Sequence of chain 1.A:
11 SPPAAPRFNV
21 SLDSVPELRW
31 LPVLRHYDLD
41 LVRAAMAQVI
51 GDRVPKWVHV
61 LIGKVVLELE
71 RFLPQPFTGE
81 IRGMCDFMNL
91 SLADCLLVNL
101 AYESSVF

This small molecule binds to this protein.
Small molecule (SMILES): CCS(=O)(=O)c1ccccc1C(=O)N1CCN(c2nc3ccc(F)cc3s2)C[C@@H]1C

Sequence of chain 1.B:
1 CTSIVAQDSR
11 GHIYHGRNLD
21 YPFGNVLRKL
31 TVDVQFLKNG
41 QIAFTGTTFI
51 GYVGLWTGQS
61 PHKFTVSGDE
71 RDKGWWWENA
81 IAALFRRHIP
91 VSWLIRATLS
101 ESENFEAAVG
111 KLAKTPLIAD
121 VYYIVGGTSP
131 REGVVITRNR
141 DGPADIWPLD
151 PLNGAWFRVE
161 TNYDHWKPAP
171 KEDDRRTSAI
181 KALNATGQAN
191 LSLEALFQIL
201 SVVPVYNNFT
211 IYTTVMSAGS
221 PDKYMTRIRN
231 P

Binding-site contacts:
Ligand atom C10 contacts residue TYR21 of chain 1.B at 3.9 Å (hydrophobic).
Ligand atom C27 contacts residue ALA45 of chain 1.A at 3.8 Å (hydrophobic).
Ligand atom C24 contacts residue LEU27 of chain 1.B at 3.7 Å (hydrophobic).
Ligand atom O05 contacts residue TYR21 of chain 1.B at 3.6 Å.
Ligand atom C01 contacts residue TRP56 of chain 1.B at 3.8 Å (hydrophobic).
Ligand atom C30 contacts residue ILE50 of chain 1.B at 3.3 Å (hydrophobic).
Ligand atom C26 contacts residue MET46 of chain 1.A at 3.9 Å (hydrophobic).
Ligand atom C09 contacts residue PHE107 of chain 1.A at 3.9 Å (hydrophobic).
Ligand atom C27 contacts residue VAL42 of chain 1.A at 3.8 Å (hydrophobic).
Ligand atom C27 contacts residue MET46 of chain 1.A at 3.5 Å (hydrophobic).
Ligand atom C29 contacts residue ILE50 of chain 1.B at 3.1 Å (hydrophobic).
Ligand atom C16 contacts residue TYR21 of chain 1.B at 3.7 Å (hydrophobic).
Ligand atom O05 contacts residue ASP20 of chain 1.B at 3.1 Å (salt-bridge).
Ligand atom O13 contacts residue TRP56 of chain 1.B at 2.9 Å (h-bond).
Ligand atom C10 contacts residue GLU70 of chain 1.B at 3.8 Å.
Ligand atom C29 contacts residue VAL42 of chain 1.A at 3.8 Å (hydrophobic).
Ligand atom F28 contacts residue MET46 of chain 1.A at 3.0 Å.
Ligand atom C11 contacts residue TYR21 of chain 1.B at 3.7 Å (hydrophobic).
Ligand atom F28 contacts residue ALA45 of chain 1.A at 3.1 Å.
Ligand atom C19 contacts residue TYR52 of chain 1.B at 3.5 Å (hydrophobic).
Ligand atom C18 contacts residue TYR52 of chain 1.B at 3.2 Å (hydrophobic).
Ligand atom S25 contacts residue LEU27 of chain 1.B at 3.8 Å.
Ligand atom C11 contacts residue GLU70 of chain 1.B at 3.7 Å.
Ligand atom F28 contacts residue LEU30 of chain 1.B at 3.6 Å.
Ligand atom C02 contacts residue TRP56 of chain 1.B at 3.7 Å (hydrophobic).
Ligand atom F28 contacts residue VAL42 of chain 1.A at 2.4 Å.
Ligand atom C24 contacts residue VAL98 of chain 1.A at 3.8 Å (hydrophobic).
Ligand atom C26 contacts residue LEU27 of chain 1.B at 3.8 Å (hydrophobic).
Ligand atom C01 contacts residue GLU70 of chain 1.B at 3.9 Å.
Ligand atom C29 contacts residue LEU30 of chain 1.B at 3.6 Å (hydrophobic).
Ligand atom C15 contacts residue TYR21 of chain 1.B at 3.7 Å (hydrophobic).
Ligand atom C06 contacts residue TYR21 of chain 1.B at 3.9 Å (hydrophobic).
Ligand atom C27 contacts residue LEU30 of chain 1.B at 3.5 Å (hydrophobic).
Ligand atom N22 contacts residue VAL98 of chain 1.A at 3.6 Å.
Ligand atom C23 contacts residue VAL98 of chain 1.A at 3.6 Å (hydrophobic).
Ligand atom C08 contacts residue TYR102 of chain 1.A at 3.6 Å (hydrophobic).
Ligand atom C01 contacts residue TYR102 of chain 1.A at 3.8 Å (hydrophobic).
Ligand atom C21 contacts residue VAL98 of chain 1.A at 3.8 Å (hydrophobic).
Ligand atom C26 contacts residue ALA45 of chain 1.A at 3.8 Å (hydrophobic).
Ligand atom C20 contacts residue TRP56 of chain 1.B at 3.6 Å (hydrophobic).